Binding-site contacts:
Ligand atom C5 contacts residue ASN733 of chain 1.C at 3.7 Å.
Ligand atom O5 contacts residue ASN733 of chain 1.C at 2.4 Å (h-bond).
Ligand atom C7 contacts residue ASN733 of chain 1.C at 3.3 Å.
Ligand atom O7 contacts residue GLN722 of chain 1.C at 4.0 Å.
Ligand atom C8 contacts residue THR723 of chain 1.C at 4.3 Å.
Ligand atom C7 contacts residue GLN722 of chain 1.C at 4.1 Å.
Ligand atom O7 contacts residue ASN733 of chain 1.C at 3.5 Å (h-bond).
Ligand atom C6 contacts residue SER735 of chain 1.C at 3.3 Å.
Ligand atom C5 contacts residue SER735 of chain 1.C at 3.1 Å.
Ligand atom C8 contacts residue GLN722 of chain 1.C at 3.2 Å.
Ligand atom C4 contacts residue ASN733 of chain 1.C at 4.2 Å.
Ligand atom O5 contacts residue SER735 of chain 1.C at 3.1 Å (h-bond).
Ligand atom C8 contacts residue ASN733 of chain 1.C at 4.4 Å.
Ligand atom C8 contacts residue LEU721 of chain 1.C at 4.4 Å (hydrophobic).
Ligand atom C8 contacts residue LEU773 of chain 1.C at 4.1 Å (hydrophobic).
Ligand atom C1 contacts residue SER735 of chain 1.C at 3.7 Å.
Ligand atom N2 contacts residue ASN733 of chain 1.C at 2.8 Å (h-bond).
Ligand atom C1 contacts residue ASN733 of chain 1.C at 1.4 Å.
Ligand atom C2 contacts residue ASN733 of chain 1.C at 2.3 Å.
Ligand atom C3 contacts residue ASN733 of chain 1.C at 3.6 Å.

Sequence of chain 1.C:
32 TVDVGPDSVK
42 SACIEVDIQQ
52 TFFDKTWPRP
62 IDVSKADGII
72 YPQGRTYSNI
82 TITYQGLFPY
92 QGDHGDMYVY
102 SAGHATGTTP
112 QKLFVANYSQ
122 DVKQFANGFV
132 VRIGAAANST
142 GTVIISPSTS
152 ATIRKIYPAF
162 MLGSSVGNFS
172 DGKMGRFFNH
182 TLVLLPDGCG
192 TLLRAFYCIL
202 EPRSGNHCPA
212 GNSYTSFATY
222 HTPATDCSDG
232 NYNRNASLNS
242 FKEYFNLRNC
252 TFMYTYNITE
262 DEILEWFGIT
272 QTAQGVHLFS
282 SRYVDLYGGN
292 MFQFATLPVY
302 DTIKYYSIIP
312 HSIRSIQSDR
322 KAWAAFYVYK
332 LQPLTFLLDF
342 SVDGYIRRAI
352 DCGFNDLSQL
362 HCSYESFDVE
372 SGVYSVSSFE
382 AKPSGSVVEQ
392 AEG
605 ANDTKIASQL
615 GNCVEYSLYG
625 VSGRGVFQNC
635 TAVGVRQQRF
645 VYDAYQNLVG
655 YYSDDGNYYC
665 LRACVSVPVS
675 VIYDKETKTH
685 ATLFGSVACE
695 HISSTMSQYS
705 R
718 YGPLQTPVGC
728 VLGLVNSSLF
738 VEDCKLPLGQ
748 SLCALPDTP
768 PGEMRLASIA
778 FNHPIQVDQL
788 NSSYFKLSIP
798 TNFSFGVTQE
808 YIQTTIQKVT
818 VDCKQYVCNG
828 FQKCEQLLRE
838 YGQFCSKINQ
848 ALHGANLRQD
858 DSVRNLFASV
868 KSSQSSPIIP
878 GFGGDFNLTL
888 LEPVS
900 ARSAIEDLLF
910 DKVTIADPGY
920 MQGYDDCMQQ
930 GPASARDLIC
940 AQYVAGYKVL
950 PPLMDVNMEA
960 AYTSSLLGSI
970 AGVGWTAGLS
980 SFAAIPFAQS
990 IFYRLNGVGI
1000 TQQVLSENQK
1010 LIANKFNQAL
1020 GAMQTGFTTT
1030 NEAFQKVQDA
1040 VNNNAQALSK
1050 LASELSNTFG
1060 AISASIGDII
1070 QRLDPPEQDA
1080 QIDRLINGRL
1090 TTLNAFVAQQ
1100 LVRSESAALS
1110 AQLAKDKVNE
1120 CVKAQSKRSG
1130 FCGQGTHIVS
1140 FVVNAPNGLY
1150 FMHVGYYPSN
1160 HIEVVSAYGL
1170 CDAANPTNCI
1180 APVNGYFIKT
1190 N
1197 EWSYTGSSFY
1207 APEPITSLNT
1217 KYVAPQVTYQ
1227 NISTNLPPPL

The small molecule below binds the protein below.
Small molecule (SMILES): CC(=O)N[C@H]1[C@H](O[C@H]2[C@H](O)[C@@H](NC(C)=O)CO[C@@H]2CO)O[C@H](CO)[C@@H](O)[C@@H]1O